A small-molecule ligand and the protein it binds are described below.
Small molecule (SMILES): COc1ccc(C[C@H](NC(=O)[C@H](C)NC(=O)C2=CC3=CCC=CC3=C2C)C(=O)N[C@@H](Cc2ccccc2)[C@@H](O)[C@H](C)CO)cc1

Binding-site contacts:
Ligand atom C23 contacts residue GLY47 of chain 1.V at 3.6 Å.
Ligand atom O49 contacts residue SER20 of chain 1.V at 3.4 Å.
Ligand atom O13 contacts residue THR1 of chain 1.V at 3.7 Å.
Ligand atom C42 contacts residue GLY47 of chain 1.V at 3.5 Å.
Ligand atom C57 contacts residue LEU126 of chain 1.W at 3.6 Å (hydrophobic).
Ligand atom C11 contacts residue GLY168 of chain 1.V at 3.1 Å.
Ligand atom C10 contacts residue THR1 of chain 1.V at 1.5 Å.
Ligand atom N28 contacts residue ASP125 of chain 1.W at 3.3 Å (salt-bridge).
Ligand atom C56 contacts residue LEU126 of chain 1.W at 3.7 Å (hydrophobic).
Ligand atom O21 contacts residue THR1 of chain 1.V at 2.4 Å (h-bond).
Ligand atom C27 contacts residue THR21 of chain 1.V at 3.6 Å.
Ligand atom N25 contacts residue THR21 of chain 1.V at 3.1 Å (h-bond).
Ligand atom C4 contacts residue ALA49 of chain 1.V at 3.5 Å (hydrophobic).
Ligand atom C51 contacts residue ASP125 of chain 1.W at 3.7 Å.
Ligand atom C7 contacts residue THR1 of chain 1.V at 2.6 Å.
Ligand atom C4 contacts residue CYS31 of chain 1.V at 3.1 Å (hydrophobic).
Ligand atom C10 contacts residue GLY168 of chain 1.V at 3.5 Å.
Ligand atom C11 contacts residue ARG19 of chain 1.V at 3.2 Å.
Ligand atom O61 contacts residue GLN22 of chain 1.V at 3.6 Å (h-bond).
Ligand atom N22 contacts residue THR1 of chain 1.V at 3.6 Å.
Ligand atom C6 contacts residue THR1 of chain 1.V at 3.7 Å.
Ligand atom C42 contacts residue THR48 of chain 1.V at 3.7 Å.
Ligand atom C24 contacts residue GLY47 of chain 1.V at 3.4 Å.
Ligand atom C2 contacts residue THR52 of chain 1.V at 3.6 Å.
Ligand atom C3 contacts residue ALA49 of chain 1.V at 3.6 Å (hydrophobic).
Ligand atom O39 contacts residue ALA49 of chain 1.V at 2.9 Å (h-bond).
Ligand atom N22 contacts residue GLY47 of chain 1.V at 3.0 Å (h-bond).
Ligand atom C9 contacts residue THR1 of chain 1.V at 1.4 Å.
Ligand atom C5 contacts residue ALA49 of chain 1.V at 3.7 Å (hydrophobic).
Ligand atom C11 contacts residue THR1 of chain 1.V at 2.5 Å.
Ligand atom C52 contacts residue LEU126 of chain 1.W at 3.6 Å (hydrophobic).
Ligand atom C8 contacts residue THR1 of chain 1.V at 2.3 Å.
Ligand atom C43 contacts residue THR48 of chain 1.V at 3.5 Å.
Ligand atom C38 contacts residue ASP125 of chain 1.W at 3.5 Å.
Ligand atom C3 contacts residue CYS31 of chain 1.V at 3.4 Å (hydrophobic).
Ligand atom C12 contacts residue THR1 of chain 1.V at 2.5 Å.
Ligand atom C1 contacts residue GLY45 of chain 1.V at 3.5 Å.
Ligand atom O21 contacts residue GLY47 of chain 1.V at 3.2 Å (h-bond).
Ligand atom O13 contacts residue THR21 of chain 1.V at 3.4 Å (h-bond).
Ligand atom O49 contacts residue THR21 of chain 1.V at 3.2 Å (h-bond).

Sequence of chain 1.V:
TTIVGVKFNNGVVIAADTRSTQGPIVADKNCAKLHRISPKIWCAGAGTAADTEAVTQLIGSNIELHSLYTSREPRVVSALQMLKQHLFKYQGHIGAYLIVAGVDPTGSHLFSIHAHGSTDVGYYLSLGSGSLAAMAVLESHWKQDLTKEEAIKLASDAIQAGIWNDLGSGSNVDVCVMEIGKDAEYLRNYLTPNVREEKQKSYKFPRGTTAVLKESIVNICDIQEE

Sequence of chain 1.W:
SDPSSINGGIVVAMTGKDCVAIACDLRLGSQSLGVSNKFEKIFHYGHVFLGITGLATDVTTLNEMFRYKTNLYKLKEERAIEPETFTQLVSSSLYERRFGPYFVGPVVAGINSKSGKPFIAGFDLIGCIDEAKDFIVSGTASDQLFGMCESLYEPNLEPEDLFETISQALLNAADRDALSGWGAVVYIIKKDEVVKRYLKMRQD